Sequence of chain 1.A:
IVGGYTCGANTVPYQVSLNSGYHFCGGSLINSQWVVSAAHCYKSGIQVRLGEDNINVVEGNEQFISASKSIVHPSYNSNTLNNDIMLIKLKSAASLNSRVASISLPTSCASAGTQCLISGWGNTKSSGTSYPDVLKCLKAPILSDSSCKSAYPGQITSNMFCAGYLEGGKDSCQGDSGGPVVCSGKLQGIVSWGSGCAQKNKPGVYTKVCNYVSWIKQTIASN

The protein below binds the small molecule below.
Small molecule (SMILES): N=C(N)c1ccc(CNC(=O)[C@@H]2CCN2C(=O)[C@H](NCC(=O)O)C2CCCCC2)cc1

Binding-site contacts:
Ligand atom N24 contacts residue CYS197 of chain 1.A at 3.8 Å.
Ligand atom N7 contacts residue GLY194 of chain 1.A at 3.0 Å (h-bond).
Ligand atom C19 contacts residue TRP193 of chain 1.A at 3.7 Å (hydrophobic).
Ligand atom O30 contacts residue GLY194 of chain 1.A at 3.3 Å (h-bond).
Ligand atom C19 contacts residue GLY194 of chain 1.A at 3.6 Å.
Ligand atom C23 contacts residue ASP171 of chain 1.A at 3.5 Å.
Ligand atom C9 contacts residue TRP193 of chain 1.A at 3.5 Å (hydrophobic).
Ligand atom C21 contacts residue SER172 of chain 1.A at 3.5 Å.
Ligand atom N25 contacts residue GLY204 of chain 1.A at 3.2 Å.
Ligand atom C19 contacts residue GLY196 of chain 1.A at 3.5 Å.
Ligand atom N15 contacts residue SER177 of chain 1.A at 3.8 Å.
Ligand atom N24 contacts residue GLY196 of chain 1.A at 3.0 Å (h-bond).
Ligand atom C28 contacts residue GLY194 of chain 1.A at 3.6 Å.
Ligand atom C20 contacts residue TRP193 of chain 1.A at 3.7 Å (hydrophobic).
Ligand atom C13 contacts residue SER192 of chain 1.A at 3.8 Å.
Ligand atom N24 contacts residue SER172 of chain 1.A at 3.3 Å (h-bond).
Ligand atom O30 contacts residue SER195 of chain 1.A at 3.4 Å.
Ligand atom C5 contacts residue GLN155 of chain 1.A at 3.8 Å.
Ligand atom C12 contacts residue LEU81 of chain 1.A at 3.7 Å (hydrophobic).
Ligand atom C5 contacts residue TRP193 of chain 1.A at 3.5 Å (hydrophobic).
Ligand atom C23 contacts residue SER172 of chain 1.A at 3.2 Å.
Ligand atom C20 contacts residue SER172 of chain 1.A at 3.8 Å.
Ligand atom C22 contacts residue CYS173 of chain 1.A at 3.5 Å (hydrophobic).
Ligand atom C3 contacts residue ASN79 of chain 1.A at 3.5 Å.
Ligand atom N25 contacts residue ASP171 of chain 1.A at 2.9 Å (salt-bridge).
Ligand atom N24 contacts residue ASP171 of chain 1.A at 2.7 Å (salt-bridge).
Ligand atom C29 contacts residue GLY196 of chain 1.A at 3.7 Å.
Ligand atom C16 contacts residue SER177 of chain 1.A at 3.5 Å.
Ligand atom N25 contacts residue TRP193 of chain 1.A at 3.8 Å.
Ligand atom C29 contacts residue GLY194 of chain 1.A at 3.4 Å.
Ligand atom O0 contacts residue GLY194 of chain 1.A at 3.4 Å (h-bond).
Ligand atom O0 contacts residue TRP193 of chain 1.A at 3.0 Å.
Ligand atom N25 contacts residue SER172 of chain 1.A at 2.8 Å (h-bond).
Ligand atom C21 contacts residue CYS173 of chain 1.A at 3.8 Å (hydrophobic).
Ligand atom O31 contacts residue GLY196 of chain 1.A at 3.1 Å (h-bond).
Ligand atom O30 contacts residue GLY196 of chain 1.A at 3.5 Å (h-bond).
Ligand atom C23 contacts residue TRP193 of chain 1.A at 3.8 Å (hydrophobic).
Ligand atom C12 contacts residue SER192 of chain 1.A at 3.7 Å.
Ligand atom N15 contacts residue SER192 of chain 1.A at 3.0 Å (h-bond).
Ligand atom N11 contacts residue LEU81 of chain 1.A at 3.7 Å.